Sequence of chain 2.A:
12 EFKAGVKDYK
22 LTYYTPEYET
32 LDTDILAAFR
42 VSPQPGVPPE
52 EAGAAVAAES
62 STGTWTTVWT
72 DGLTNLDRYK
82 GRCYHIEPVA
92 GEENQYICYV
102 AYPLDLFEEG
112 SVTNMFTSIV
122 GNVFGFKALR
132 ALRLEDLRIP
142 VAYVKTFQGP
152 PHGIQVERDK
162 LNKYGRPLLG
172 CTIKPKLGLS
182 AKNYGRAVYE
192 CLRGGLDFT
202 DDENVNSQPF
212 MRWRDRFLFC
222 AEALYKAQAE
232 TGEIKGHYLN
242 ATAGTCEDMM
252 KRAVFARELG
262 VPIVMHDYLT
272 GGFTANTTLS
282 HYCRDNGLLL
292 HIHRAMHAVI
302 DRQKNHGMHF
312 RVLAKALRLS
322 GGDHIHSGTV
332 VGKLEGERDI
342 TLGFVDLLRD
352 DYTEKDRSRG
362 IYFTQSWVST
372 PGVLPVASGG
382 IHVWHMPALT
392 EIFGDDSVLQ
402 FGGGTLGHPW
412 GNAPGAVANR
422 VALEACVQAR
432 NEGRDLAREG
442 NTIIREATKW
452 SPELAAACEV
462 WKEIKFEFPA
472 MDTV

Binding-site contacts:
Ligand atom O2P contacts residue GLY380 of chain 1.E at 3.4 Å.
Ligand atom O5P contacts residue ARG295 of chain 1.E at 2.9 Å (salt-bridge).
Ligand atom O6 contacts residue GLU204 of chain 1.E at 3.3 Å (salt-bridge).
Ligand atom O6P contacts residue ARG295 of chain 1.E at 3.0 Å (salt-bridge).
Ligand atom O6 contacts residue ASN123 of chain 2.A at 3.1 Å (h-bond).
Ligand atom O4P contacts residue SER379 of chain 1.E at 3.4 Å (h-bond).
Ligand atom C contacts residue LYS175 of chain 1.E at 3.4 Å.
Ligand atom O3P contacts residue LYS175 of chain 1.E at 3.4 Å.
Ligand atom O6 contacts residue LYS175 of chain 1.E at 3.3 Å (salt-bridge).
Ligand atom O6 contacts residue ASP203 of chain 1.E at 3.1 Å (salt-bridge).
Ligand atom O3 contacts residue KCX201 of chain 1.E at 2.6 Å (h-bond).
Ligand atom O3 contacts residue MG1 of chain 1.M at 2.2 Å.
Ligand atom O1P contacts residue GLY403 of chain 1.E at 2.8 Å (h-bond).
Ligand atom C3 contacts residue MG1 of chain 1.M at 3.0 Å.
Ligand atom O7 contacts residue LYS334 of chain 1.E at 3.0 Å (salt-bridge).
Ligand atom O5P contacts residue LEU335 of chain 1.E at 3.4 Å.
Ligand atom O3P contacts residue GLY404 of chain 1.E at 2.9 Å (h-bond).
Ligand atom O2P contacts residue TRP66 of chain 2.A at 3.3 Å.
Ligand atom O2 contacts residue KCX201 of chain 1.E at 3.2 Å (h-bond).
Ligand atom O3 contacts residue GLU204 of chain 1.E at 3.0 Å (salt-bridge).
Ligand atom O2 contacts residue MG1 of chain 1.M at 2.3 Å.
Ligand atom O2P contacts residue GLY381 of chain 1.E at 2.8 Å (h-bond).
Ligand atom O2 contacts residue LYS175 of chain 1.E at 3.1 Å (salt-bridge).
Ligand atom C3 contacts residue KCX201 of chain 1.E at 3.2 Å.
Ligand atom P1 contacts residue THR65 of chain 2.A at 3.5 Å.
Ligand atom O2 contacts residue ASP203 of chain 1.E at 3.5 Å (salt-bridge).
Ligand atom O5 contacts residue LEU335 of chain 1.E at 3.2 Å.
Ligand atom O6 contacts residue LYS177 of chain 1.E at 2.8 Å (salt-bridge).
Ligand atom O3P contacts residue THR65 of chain 2.A at 2.5 Å (h-bond).
Ligand atom O1 contacts residue LYS175 of chain 1.E at 3.3 Å (salt-bridge).
Ligand atom O3 contacts residue HIS294 of chain 1.E at 3.0 Å (h-bond).
Ligand atom O4 contacts residue SER379 of chain 1.E at 2.8 Å (h-bond).
Ligand atom O2P contacts residue LYS334 of chain 1.E at 3.0 Å (salt-bridge).
Ligand atom C2 contacts residue MG1 of chain 1.M at 2.8 Å.
Ligand atom O2 contacts residue THR173 of chain 1.E at 2.9 Å (h-bond).
Ligand atom O6 contacts residue MG1 of chain 1.M at 2.2 Å.
Ligand atom O4P contacts residue HIS327 of chain 1.E at 2.8 Å (h-bond).
Ligand atom C contacts residue MG1 of chain 1.M at 2.9 Å.
Ligand atom O4 contacts residue GLY380 of chain 1.E at 3.3 Å (h-bond).
Ligand atom O7 contacts residue GLU60 of chain 2.A at 3.5 Å (salt-bridge).

Sequence of chain 1.E:
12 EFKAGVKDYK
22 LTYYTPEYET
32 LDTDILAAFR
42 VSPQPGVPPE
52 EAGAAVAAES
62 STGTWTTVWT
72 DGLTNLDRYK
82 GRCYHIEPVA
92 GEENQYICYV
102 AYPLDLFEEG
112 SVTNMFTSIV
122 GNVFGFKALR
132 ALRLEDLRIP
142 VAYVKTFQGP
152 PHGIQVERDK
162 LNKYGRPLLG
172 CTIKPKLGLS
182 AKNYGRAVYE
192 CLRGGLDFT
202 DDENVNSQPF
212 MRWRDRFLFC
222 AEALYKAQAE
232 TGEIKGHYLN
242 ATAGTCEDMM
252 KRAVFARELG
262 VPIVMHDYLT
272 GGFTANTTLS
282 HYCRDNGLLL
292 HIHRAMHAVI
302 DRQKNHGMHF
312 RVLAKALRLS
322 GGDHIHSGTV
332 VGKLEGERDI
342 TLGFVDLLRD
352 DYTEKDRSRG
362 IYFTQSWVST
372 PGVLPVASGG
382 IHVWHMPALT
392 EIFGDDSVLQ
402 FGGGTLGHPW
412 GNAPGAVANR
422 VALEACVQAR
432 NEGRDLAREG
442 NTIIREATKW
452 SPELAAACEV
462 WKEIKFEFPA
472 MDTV

The protein below binds the small molecule below.
Small molecule (SMILES): O=C(O)[C@@](O)(COP(=O)(O)O)[C@H](O)[C@H](O)COP(=O)(O)O